Sequence of chain 1.C:
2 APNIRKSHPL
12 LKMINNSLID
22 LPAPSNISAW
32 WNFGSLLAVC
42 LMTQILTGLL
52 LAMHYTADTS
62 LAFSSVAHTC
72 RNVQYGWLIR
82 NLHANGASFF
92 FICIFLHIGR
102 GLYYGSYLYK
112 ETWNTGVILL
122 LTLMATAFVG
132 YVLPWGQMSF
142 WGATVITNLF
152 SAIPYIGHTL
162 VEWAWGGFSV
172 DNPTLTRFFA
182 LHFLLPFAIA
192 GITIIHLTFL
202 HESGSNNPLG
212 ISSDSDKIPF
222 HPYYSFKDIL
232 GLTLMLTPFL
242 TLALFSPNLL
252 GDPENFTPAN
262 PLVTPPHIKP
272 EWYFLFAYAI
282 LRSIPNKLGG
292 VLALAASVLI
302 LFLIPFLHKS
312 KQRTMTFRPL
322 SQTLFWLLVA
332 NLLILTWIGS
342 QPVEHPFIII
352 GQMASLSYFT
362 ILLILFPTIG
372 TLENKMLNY

The protein below binds the small molecule below.
Small molecule (SMILES): CCCCC[C@H]1C(=O)O[C@@H](C)[C@H](NC(=O)c2cccc(NC=O)c2O)C(=O)O[C@H](C)[C@@H]1OC(=O)CC(C)C

Binding-site contacts:
Ligand atom N2 contacts residue HEM1 of chain 1.L at 3.3 Å.
Ligand atom C8 contacts residue ASN33 of chain 1.C at 3.5 Å.
Ligand atom C6 contacts residue PHE221 of chain 1.C at 3.6 Å (hydrophobic).
Ligand atom C4 contacts residue SER206 of chain 1.C at 3.8 Å.
Ligand atom C24 contacts residue MET43 of chain 1.C at 3.1 Å (hydrophobic).
Ligand atom O2 contacts residue ASP229 of chain 1.C at 3.7 Å.
Ligand atom C5 contacts residue HEM1 of chain 1.L at 3.5 Å.
Ligand atom O6 contacts residue LEU198 of chain 1.C at 2.8 Å.
Ligand atom O9 contacts residue ILE195 of chain 1.C at 3.5 Å.
Ligand atom O2 contacts residue ASN33 of chain 1.C at 3.8 Å.
Ligand atom C23 contacts residue LEU42 of chain 1.C at 3.6 Å (hydrophobic).
Ligand atom O7 contacts residue GLY35 of chain 1.C at 3.1 Å (h-bond).
Ligand atom C2 contacts residue PHE221 of chain 1.C at 3.7 Å (hydrophobic).
Ligand atom C27 contacts residue LEU198 of chain 1.C at 3.4 Å (hydrophobic).
Ligand atom C1 contacts residue PHE221 of chain 1.C at 3.5 Å (hydrophobic).
Ligand atom O1 contacts residue ASP229 of chain 1.C at 2.4 Å (salt-bridge).
Ligand atom C4 contacts residue HEM1 of chain 1.L at 3.7 Å.
Ligand atom O7 contacts residue SER36 of chain 1.C at 3.5 Å.
Ligand atom C1 contacts residue ASP229 of chain 1.C at 3.6 Å.
Ligand atom C9 contacts residue LEU198 of chain 1.C at 3.6 Å (hydrophobic).
Ligand atom O2 contacts residue TRP32 of chain 1.C at 3.7 Å.
Ligand atom C27 contacts residue THR194 of chain 1.C at 3.5 Å.
Ligand atom O2 contacts residue TYR225 of chain 1.C at 3.4 Å.
Ligand atom C11 contacts residue LEU198 of chain 1.C at 3.4 Å (hydrophobic).
Ligand atom C26 contacts residue SER18 of chain 1.C at 3.2 Å.
Ligand atom O1 contacts residue PHE221 of chain 1.C at 3.7 Å.
Ligand atom N1 contacts residue TRP32 of chain 1.C at 3.6 Å (h-bond).
Ligand atom C2 contacts residue TRP32 of chain 1.C at 3.9 Å (hydrophobic).
Ligand atom C24 contacts residue LEU42 of chain 1.C at 3.7 Å (hydrophobic).
Ligand atom O2 contacts residue LYS228 of chain 1.C at 3.6 Å (salt-bridge).
Ligand atom O1 contacts residue SER36 of chain 1.C at 3.2 Å.
Ligand atom C25 contacts residue ALA191 of chain 1.C at 3.2 Å (hydrophobic).
Ligand atom N1 contacts residue ASP229 of chain 1.C at 3.0 Å (salt-bridge).
Ligand atom O2 contacts residue ILE28 of chain 1.C at 3.8 Å.
Ligand atom O3 contacts residue SER18 of chain 1.C at 3.8 Å.
Ligand atom O4 contacts residue ALA39 of chain 1.C at 3.7 Å.
Ligand atom C8 contacts residue TRP32 of chain 1.C at 2.9 Å (hydrophobic).
Ligand atom O7 contacts residue HEM1 of chain 1.L at 3.1 Å.
Ligand atom C20 contacts residue SER36 of chain 1.C at 3.8 Å.
Ligand atom C8 contacts residue ASP229 of chain 1.C at 3.6 Å.